Binding-site contacts:
Ligand atom O7 contacts residue ASN340 of chain 1.C at 3.7 Å.
Ligand atom O7 contacts residue GLU341 of chain 1.C at 3.8 Å.
Ligand atom N2 contacts residue ASN340 of chain 1.C at 2.9 Å (h-bond).
Ligand atom O7 contacts residue TRP396 of chain 1.C at 4.3 Å.
Ligand atom C1 contacts residue ASN340 of chain 1.C at 1.5 Å.
Ligand atom C4 contacts residue TRP396 of chain 1.C at 4.4 Å (hydrophobic).
Ligand atom C5 contacts residue ASN340 of chain 1.C at 3.8 Å.
Ligand atom C8 contacts residue GLU341 of chain 1.C at 3.8 Å.
Ligand atom C3 contacts residue ASN340 of chain 1.C at 3.9 Å.
Ligand atom C7 contacts residue ASN340 of chain 1.C at 3.8 Å.
Ligand atom C2 contacts residue TRP396 of chain 1.C at 4.4 Å (hydrophobic).
Ligand atom O3 contacts residue TRP396 of chain 1.C at 4.3 Å.
Ligand atom C4 contacts residue ASN340 of chain 1.C at 4.4 Å.
Ligand atom O5 contacts residue ASN340 of chain 1.C at 2.5 Å (h-bond).
Ligand atom C2 contacts residue ASN340 of chain 1.C at 2.5 Å.
Ligand atom C7 contacts residue GLU341 of chain 1.C at 4.0 Å.

A small-molecule ligand and the protein it binds are described below.
Small molecule (SMILES): CC(=O)N[C@@H]1[C@@H](O)[C@H](O)[C@@H](CO)O[C@H]1O

Sequence of chain 1.C:
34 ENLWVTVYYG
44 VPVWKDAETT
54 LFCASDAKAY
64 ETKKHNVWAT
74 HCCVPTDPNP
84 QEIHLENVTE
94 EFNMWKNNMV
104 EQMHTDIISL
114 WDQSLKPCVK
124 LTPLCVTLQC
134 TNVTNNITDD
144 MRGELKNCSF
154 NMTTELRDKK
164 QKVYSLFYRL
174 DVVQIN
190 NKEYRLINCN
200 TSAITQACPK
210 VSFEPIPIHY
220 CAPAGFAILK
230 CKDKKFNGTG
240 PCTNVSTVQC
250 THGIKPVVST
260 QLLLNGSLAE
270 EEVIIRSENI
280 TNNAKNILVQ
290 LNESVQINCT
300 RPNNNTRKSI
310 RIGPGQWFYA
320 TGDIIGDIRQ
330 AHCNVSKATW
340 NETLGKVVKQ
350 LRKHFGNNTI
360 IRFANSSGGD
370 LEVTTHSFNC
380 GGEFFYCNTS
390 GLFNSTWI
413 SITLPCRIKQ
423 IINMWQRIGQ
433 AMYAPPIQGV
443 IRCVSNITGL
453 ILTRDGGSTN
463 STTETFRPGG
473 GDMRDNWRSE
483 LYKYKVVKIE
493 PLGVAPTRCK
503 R